Sequence of chain 1.A:
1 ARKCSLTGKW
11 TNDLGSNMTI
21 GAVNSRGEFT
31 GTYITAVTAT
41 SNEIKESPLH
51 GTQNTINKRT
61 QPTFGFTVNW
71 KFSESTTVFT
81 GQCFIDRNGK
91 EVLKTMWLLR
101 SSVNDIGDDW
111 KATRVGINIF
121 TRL

Binding-site contacts:
Ligand atom C3 contacts residue SER16 of chain 1.A at 3.6 Å.
Ligand atom C18 contacts residue ASN118 of chain 1.A at 3.0 Å.
Ligand atom O19 contacts residue TRP97 of chain 1.A at 3.3 Å (h-bond).
Ligand atom O11 contacts residue SER75 of chain 1.A at 3.4 Å (h-bond).
Ligand atom C6 contacts residue TRP97 of chain 1.A at 3.6 Å (hydrophobic).
Ligand atom C3 contacts residue TYR33 of chain 1.A at 3.5 Å (hydrophobic).
Ligand atom O3 contacts residue TYR33 of chain 1.A at 2.8 Å (h-bond).
Ligand atom C11 contacts residue SER73 of chain 1.A at 3.9 Å.
Ligand atom C4 contacts residue TRP110 of chain 1.C at 3.7 Å (hydrophobic).
Ligand atom S1 contacts residue TRP70 of chain 1.A at 3.7 Å.
Ligand atom O12 contacts residue THR40 of chain 1.A at 3.8 Å.
Ligand atom C8 contacts residue TRP70 of chain 1.A at 3.5 Å (hydrophobic).
Ligand atom C7 contacts residue TRP70 of chain 1.A at 3.7 Å (hydrophobic).
Ligand atom C9 contacts residue PHE72 of chain 1.A at 3.6 Å (hydrophobic).
Ligand atom C9 contacts residue TRP70 of chain 1.A at 3.7 Å (hydrophobic).
Ligand atom C18 contacts residue LEU14 of chain 1.A at 3.4 Å (hydrophobic).
Ligand atom C18 contacts residue ASN12 of chain 1.A at 3.1 Å.
Ligand atom N2 contacts residue VAL37 of chain 1.A at 3.6 Å.
Ligand atom O19 contacts residue ASN118 of chain 1.A at 3.0 Å (h-bond).
Ligand atom C3 contacts residue THR35 of chain 1.A at 3.8 Å.
Ligand atom C2 contacts residue TRP110 of chain 1.C at 3.6 Å (hydrophobic).
Ligand atom O12 contacts residue THR38 of chain 1.A at 2.9 Å (h-bond).
Ligand atom N2 contacts residue THR35 of chain 1.A at 2.9 Å (h-bond).
Ligand atom C7 contacts residue VAL37 of chain 1.A at 3.8 Å (hydrophobic).
Ligand atom C4 contacts residue VAL37 of chain 1.A at 3.7 Å (hydrophobic).
Ligand atom C17 contacts residue ASN118 of chain 1.A at 2.8 Å.
Ligand atom O12 contacts residue ALA39 of chain 1.A at 2.8 Å (h-bond).
Ligand atom O11 contacts residue SER73 of chain 1.A at 3.6 Å (h-bond).
Ligand atom C5 contacts residue TRP110 of chain 1.C at 3.6 Å (hydrophobic).
Ligand atom C10 contacts residue TRP70 of chain 1.A at 3.6 Å (hydrophobic).
Ligand atom N1 contacts residue ASN118 of chain 1.A at 3.5 Å (h-bond).
Ligand atom O3 contacts residue THR35 of chain 1.A at 3.8 Å.
Ligand atom C10 contacts residue PHE72 of chain 1.A at 3.8 Å (hydrophobic).
Ligand atom S1 contacts residue THR77 of chain 1.A at 3.6 Å (h-bond).
Ligand atom O19 contacts residue ILE117 of chain 1.A at 3.9 Å.
Ligand atom C7 contacts residue THR35 of chain 1.A at 3.8 Å.
Ligand atom O3 contacts residue SER16 of chain 1.A at 2.7 Å (h-bond).
Ligand atom C11 contacts residue THR38 of chain 1.A at 3.8 Å.
Ligand atom C10 contacts residue SER73 of chain 1.A at 3.6 Å.
Ligand atom O3 contacts residue ASN12 of chain 1.A at 3.2 Å (h-bond).

Sequence of chain 1.C:
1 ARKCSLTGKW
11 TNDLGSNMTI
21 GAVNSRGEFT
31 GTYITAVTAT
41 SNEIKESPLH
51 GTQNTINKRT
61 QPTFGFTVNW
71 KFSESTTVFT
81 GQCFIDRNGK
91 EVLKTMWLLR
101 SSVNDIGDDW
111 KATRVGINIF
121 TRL

The protein below binds the small molecule below.
Small molecule (SMILES): CC(=O)N1C(=O)N[C@@H]2[C@H](CCCCC(=O)O)SC[C@@H]21